The protein below binds the small molecule below.
Small molecule (SMILES): O=C(O)[C@H]1O[C@H](O[C@@H]2[C@H](O)[C@@H](O)[C@@H](O[C@@H]3[C@H](O)[C@@H](O)[C@@H](O)O[C@@H]3C(=O)O)O[C@@H]2C(=O)O)[C@H](O)[C@@H](O)[C@H]1O

Binding-site contacts:
Ligand atom O6B contacts residue ARG282 of chain 1.A at 2.8 Å (salt-bridge).
Ligand atom O2 contacts residue ASN178 of chain 1.A at 2.7 Å (h-bond).
Ligand atom O4 contacts residue ARG279 of chain 1.A at 3.1 Å (salt-bridge).
Ligand atom C4 contacts residue GLN278 of chain 1.A at 3.7 Å.
Ligand atom O5 contacts residue ARG279 of chain 1.A at 3.0 Å (salt-bridge).
Ligand atom O3 contacts residue ASP173 of chain 1.A at 2.7 Å (salt-bridge).
Ligand atom C3 contacts residue GLN278 of chain 1.A at 4.3 Å.
Ligand atom C6 contacts residue GLN278 of chain 1.A at 4.0 Å.
Ligand atom C6 contacts residue PHE339 of chain 1.A at 3.5 Å (hydrophobic).
Ligand atom C5 contacts residue ARG279 of chain 1.A at 3.8 Å.
Ligand atom C3 contacts residue ASP173 of chain 1.A at 4.0 Å.
Ligand atom C4 contacts residue ARG279 of chain 1.A at 4.0 Å.
Ligand atom O5 contacts residue GLN278 of chain 1.A at 4.2 Å.
Ligand atom C2 contacts residue SER307 of chain 1.A at 4.1 Å.
Ligand atom O6B contacts residue TYR308 of chain 1.A at 4.2 Å.
Ligand atom C1 contacts residue ARG279 of chain 1.A at 3.6 Å.
Ligand atom O3 contacts residue PHE339 of chain 1.A at 3.6 Å.
Ligand atom O6B contacts residue ARG279 of chain 1.A at 3.2 Å (salt-bridge).
Ligand atom C6 contacts residue ARG279 of chain 1.A at 3.8 Å.
Ligand atom O6B contacts residue PHE339 of chain 1.A at 3.6 Å.
Ligand atom C2 contacts residue ARG279 of chain 1.A at 3.8 Å.
Ligand atom C6 contacts residue ARG217 of chain 1.A at 4.4 Å.
Ligand atom O3 contacts residue GLN278 of chain 1.A at 4.4 Å.
Ligand atom C6 contacts residue ARG282 of chain 1.A at 3.6 Å.
Ligand atom O2 contacts residue ASP173 of chain 1.A at 3.8 Å.
Ligand atom C2 contacts residue ASP173 of chain 1.A at 4.1 Å.
Ligand atom O3 contacts residue ASN178 of chain 1.A at 3.9 Å.
Ligand atom C2 contacts residue ASN178 of chain 1.A at 4.0 Å.
Ligand atom O2 contacts residue SER307 of chain 1.A at 3.6 Å.
Ligand atom O3 contacts residue GLY174 of chain 1.A at 3.4 Å (h-bond).
Ligand atom O6A contacts residue ARG217 of chain 1.A at 3.2 Å (salt-bridge).
Ligand atom C5 contacts residue GLN278 of chain 1.A at 4.4 Å.
Ligand atom C5 contacts residue PHE339 of chain 1.A at 4.2 Å (hydrophobic).
Ligand atom C3 contacts residue GLY174 of chain 1.A at 4.3 Å.
Ligand atom O6B contacts residue GLN278 of chain 1.A at 2.9 Å (h-bond).
Ligand atom O2 contacts residue ARG217 of chain 1.A at 4.2 Å.
Ligand atom O6A contacts residue ARG282 of chain 1.A at 2.9 Å (salt-bridge).
Ligand atom C1 contacts residue GLN278 of chain 1.A at 4.2 Å.
Ligand atom O6A contacts residue PHE339 of chain 1.A at 3.3 Å.
Ligand atom C3 contacts residue ASN178 of chain 1.A at 4.3 Å.

Sequence of chain 1.A:
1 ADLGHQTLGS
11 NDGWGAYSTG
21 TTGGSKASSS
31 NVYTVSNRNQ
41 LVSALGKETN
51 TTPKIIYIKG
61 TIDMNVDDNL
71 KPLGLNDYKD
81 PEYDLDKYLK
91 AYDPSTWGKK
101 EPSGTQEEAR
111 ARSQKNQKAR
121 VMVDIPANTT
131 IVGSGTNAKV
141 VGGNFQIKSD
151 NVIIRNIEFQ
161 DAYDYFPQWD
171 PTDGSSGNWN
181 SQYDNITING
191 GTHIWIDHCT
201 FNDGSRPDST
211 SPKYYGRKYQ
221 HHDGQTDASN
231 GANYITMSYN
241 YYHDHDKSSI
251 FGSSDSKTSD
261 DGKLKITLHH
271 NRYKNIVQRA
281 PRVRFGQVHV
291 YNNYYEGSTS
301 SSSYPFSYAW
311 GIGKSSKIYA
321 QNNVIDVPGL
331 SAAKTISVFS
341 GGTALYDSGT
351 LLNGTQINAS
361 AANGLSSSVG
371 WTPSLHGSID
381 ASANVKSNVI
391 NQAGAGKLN